Binding-site contacts:
Ligand atom O3G contacts residue GLY124 of chain 1.N at 2.6 Å (h-bond).
Ligand atom C4 contacts residue ILE266 of chain 1.N at 3.8 Å (hydrophobic).
Ligand atom N3 contacts residue ILE266 of chain 1.N at 3.5 Å.
Ligand atom O3G contacts residue VAL125 of chain 1.N at 3.7 Å.
Ligand atom C4' contacts residue ASP305 of chain 1.N at 3.8 Å.
Ligand atom O5' contacts residue MG1 of chain 1.OB at 3.5 Å.
Ligand atom O2A contacts residue ALA129 of chain 1.N at 3.3 Å (h-bond).
Ligand atom O2G contacts residue MG1 of chain 1.OB at 3.6 Å.
Ligand atom PB contacts residue MG1 of chain 1.OB at 2.3 Å.
Ligand atom C2 contacts residue ILE266 of chain 1.N at 3.4 Å (hydrophobic).
Ligand atom O2A contacts residue GLY126 of chain 1.N at 3.0 Å.
Ligand atom C5' contacts residue GLY126 of chain 1.N at 3.5 Å.
Ligand atom C8 contacts residue GLY126 of chain 1.N at 3.3 Å.
Ligand atom S1G contacts residue ALA123 of chain 1.N at 3.5 Å.
Ligand atom N6 contacts residue ILE266 of chain 1.N at 3.5 Å.
Ligand atom O3B contacts residue MG1 of chain 1.OB at 3.8 Å.
Ligand atom N7 contacts residue GLY126 of chain 1.N at 3.8 Å.
Ligand atom PG contacts residue GLY124 of chain 1.N at 3.8 Å.
Ligand atom O3A contacts residue THR128 of chain 1.N at 3.3 Å.
Ligand atom PA contacts residue MG1 of chain 1.OB at 2.9 Å.
Ligand atom C5 contacts residue ILE266 of chain 1.N at 3.8 Å (hydrophobic).
Ligand atom C6 contacts residue ILE266 of chain 1.N at 3.5 Å (hydrophobic).
Ligand atom C5' contacts residue ASP305 of chain 1.N at 3.5 Å.
Ligand atom O1A contacts residue LYS127 of chain 1.N at 2.6 Å (salt-bridge).
Ligand atom O2A contacts residue THR128 of chain 1.N at 2.8 Å (h-bond).
Ligand atom PA contacts residue GLY126 of chain 1.N at 3.5 Å.
Ligand atom O2B contacts residue MG1 of chain 1.OB at 2.8 Å.
Ligand atom N1 contacts residue ILE266 of chain 1.N at 3.7 Å.
Ligand atom O3A contacts residue MG1 of chain 1.OB at 1.9 Å.
Ligand atom O1A contacts residue VAL125 of chain 1.N at 3.7 Å.
Ligand atom O4' contacts residue ASP305 of chain 1.N at 3.8 Å.
Ligand atom O3G contacts residue ALA123 of chain 1.N at 3.8 Å.
Ligand atom O1A contacts residue GLY126 of chain 1.N at 2.9 Å (h-bond).
Ligand atom N1 contacts residue ILE96 of chain 1.N at 3.8 Å.
Ligand atom PA contacts residue LYS127 of chain 1.N at 3.2 Å.
Ligand atom O2A contacts residue MG1 of chain 1.OB at 3.0 Å.
Ligand atom N6 contacts residue ILE96 of chain 1.N at 2.9 Å (h-bond).
Ligand atom PA contacts residue THR128 of chain 1.N at 3.8 Å.
Ligand atom O2A contacts residue LYS127 of chain 1.N at 2.9 Å (salt-bridge).
Ligand atom O1B contacts residue MG1 of chain 1.OB at 2.2 Å.

The small molecule below binds the protein below.
Small molecule (SMILES): Nc1ncnc2c1ncn2[C@@H]1O[C@H](COP(=O)(O)OP(=O)(O)OP(O)(O)=S)[C@@H](O)[C@H]1O

Sequence of chain 1.N:
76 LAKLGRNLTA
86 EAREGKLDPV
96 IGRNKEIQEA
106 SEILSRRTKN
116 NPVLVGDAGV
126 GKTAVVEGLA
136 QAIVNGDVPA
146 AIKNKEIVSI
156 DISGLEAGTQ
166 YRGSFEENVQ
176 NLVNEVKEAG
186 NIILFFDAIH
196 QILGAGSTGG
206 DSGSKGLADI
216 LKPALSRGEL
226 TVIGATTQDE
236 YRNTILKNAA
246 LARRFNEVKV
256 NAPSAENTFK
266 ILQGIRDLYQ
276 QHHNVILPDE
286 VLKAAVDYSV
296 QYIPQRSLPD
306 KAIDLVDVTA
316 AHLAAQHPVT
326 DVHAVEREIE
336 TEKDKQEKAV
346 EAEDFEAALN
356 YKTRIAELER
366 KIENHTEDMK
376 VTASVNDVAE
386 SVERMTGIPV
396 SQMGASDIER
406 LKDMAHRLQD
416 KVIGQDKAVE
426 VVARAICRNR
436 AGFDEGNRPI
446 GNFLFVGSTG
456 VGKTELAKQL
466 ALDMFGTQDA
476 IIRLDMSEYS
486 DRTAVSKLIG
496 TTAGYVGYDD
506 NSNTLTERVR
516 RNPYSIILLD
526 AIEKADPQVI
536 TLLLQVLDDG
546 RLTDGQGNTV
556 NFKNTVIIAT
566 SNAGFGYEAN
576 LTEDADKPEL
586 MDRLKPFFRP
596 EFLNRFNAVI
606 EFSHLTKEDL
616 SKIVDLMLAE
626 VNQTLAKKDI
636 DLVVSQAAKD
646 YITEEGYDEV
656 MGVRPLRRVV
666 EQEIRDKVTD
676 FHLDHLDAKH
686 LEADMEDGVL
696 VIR